Sequence of chain 1.A:
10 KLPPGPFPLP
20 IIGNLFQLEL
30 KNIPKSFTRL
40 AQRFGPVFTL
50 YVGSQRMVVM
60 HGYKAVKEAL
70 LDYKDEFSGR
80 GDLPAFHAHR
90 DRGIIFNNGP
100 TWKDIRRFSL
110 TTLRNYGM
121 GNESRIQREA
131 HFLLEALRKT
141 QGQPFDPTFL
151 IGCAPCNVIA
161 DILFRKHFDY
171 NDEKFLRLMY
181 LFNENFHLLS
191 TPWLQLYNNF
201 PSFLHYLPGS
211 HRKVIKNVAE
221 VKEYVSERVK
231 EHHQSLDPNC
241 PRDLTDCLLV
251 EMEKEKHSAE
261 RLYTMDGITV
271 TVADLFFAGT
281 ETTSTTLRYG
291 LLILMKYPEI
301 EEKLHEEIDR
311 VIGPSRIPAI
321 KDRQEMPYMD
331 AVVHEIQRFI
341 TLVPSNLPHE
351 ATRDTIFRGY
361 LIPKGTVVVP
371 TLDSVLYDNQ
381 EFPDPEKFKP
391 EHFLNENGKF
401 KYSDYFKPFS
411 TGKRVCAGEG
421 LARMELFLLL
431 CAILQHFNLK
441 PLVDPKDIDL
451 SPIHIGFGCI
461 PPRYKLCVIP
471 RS

Binding-site contacts:
Ligand atom C18 contacts residue PHE277 of chain 1.A at 3.5 Å (hydrophobic).
Ligand atom C19 contacts residue PHE457 of chain 1.A at 3.9 Å (hydrophobic).
Ligand atom O1 contacts residue VAL218 of chain 1.A at 2.2 Å (h-bond).
Ligand atom C7 contacts residue PHE277 of chain 1.A at 4.0 Å (hydrophobic).
Ligand atom C16 contacts residue VAL343 of chain 1.A at 4.0 Å (hydrophobic).
Ligand atom C19 contacts residue PHE186 of chain 1.A at 3.7 Å (hydrophobic).
Ligand atom C9 contacts residue PHE457 of chain 1.A at 4.0 Å (hydrophobic).
Ligand atom C2 contacts residue VAL218 of chain 1.A at 3.4 Å (hydrophobic).
Ligand atom C11 contacts residue VAL343 of chain 1.A at 4.0 Å (hydrophobic).
Ligand atom C8 contacts residue PHE186 of chain 1.A at 3.4 Å (hydrophobic).
Ligand atom C6 contacts residue ASN185 of chain 1.A at 3.7 Å.
Ligand atom C5 contacts residue PHE277 of chain 1.A at 3.8 Å (hydrophobic).
Ligand atom N12 contacts residue THR282 of chain 1.A at 3.8 Å.
Ligand atom C18 contacts residue PHE182 of chain 1.A at 3.9 Å (hydrophobic).
Ligand atom O1 contacts residue LYS222 of chain 1.A at 3.4 Å (salt-bridge).
Ligand atom C2 contacts residue VAL221 of chain 1.A at 3.4 Å (hydrophobic).
Ligand atom C11 contacts residue PHE457 of chain 1.A at 4.0 Å (hydrophobic).
Ligand atom C14 contacts residue HEM1 of chain 1.C at 3.3 Å.
Ligand atom C3 contacts residue VAL221 of chain 1.A at 3.5 Å (hydrophobic).
Ligand atom O1 contacts residue VAL221 of chain 1.A at 2.9 Å.
Ligand atom O1 contacts residue ASN217 of chain 1.A at 3.7 Å.
Ligand atom O17 contacts residue VAL218 of chain 1.A at 3.4 Å.
Ligand atom C2 contacts residue HIS88 of chain 1.A at 3.5 Å.
Ligand atom C3 contacts residue PHE277 of chain 1.A at 3.3 Å (hydrophobic).
Ligand atom C16 contacts residue THR282 of chain 1.A at 3.6 Å.
Ligand atom C5 contacts residue PHE85 of chain 1.A at 3.7 Å (hydrophobic).
Ligand atom C7 contacts residue ASN185 of chain 1.A at 3.5 Å.
Ligand atom C7 contacts residue LEU189 of chain 1.A at 4.0 Å (hydrophobic).
Ligand atom C4 contacts residue ASN185 of chain 1.A at 3.5 Å.
Ligand atom C6 contacts residue PHE182 of chain 1.A at 4.0 Å (hydrophobic).
Ligand atom C5 contacts residue ASN185 of chain 1.A at 3.6 Å.
Ligand atom C10 contacts residue THR282 of chain 1.A at 3.6 Å.
Ligand atom C9 contacts residue PHE277 of chain 1.A at 3.9 Å (hydrophobic).
Ligand atom C6 contacts residue PHE277 of chain 1.A at 3.8 Å (hydrophobic).
Ligand atom N15 contacts residue THR282 of chain 1.A at 4.0 Å.
Ligand atom C10 contacts residue PHE186 of chain 1.A at 3.9 Å (hydrophobic).
Ligand atom C16 contacts residue HEM1 of chain 1.C at 3.3 Å.
Ligand atom N15 contacts residue HEM1 of chain 1.C at 2.5 Å.
Ligand atom O17 contacts residue HIS88 of chain 1.A at 2.3 Å (h-bond).
Ligand atom C19 contacts residue PHE277 of chain 1.A at 4.0 Å (hydrophobic).

This protein binds this small molecule.
Small molecule (SMILES): O=C(O)CCCCCCCCCCCn1ccnc1